Sequence of chain 1.A:
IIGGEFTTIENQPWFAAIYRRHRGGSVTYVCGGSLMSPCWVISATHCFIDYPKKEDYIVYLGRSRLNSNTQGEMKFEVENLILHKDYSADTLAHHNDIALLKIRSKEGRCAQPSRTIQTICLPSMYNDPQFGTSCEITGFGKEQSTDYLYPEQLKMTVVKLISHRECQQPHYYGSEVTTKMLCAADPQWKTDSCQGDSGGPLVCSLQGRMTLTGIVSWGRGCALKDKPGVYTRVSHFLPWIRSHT

Binding-site contacts:
Ligand atom N17 contacts residue CYS222 of chain 1.A at 3.8 Å.
Ligand atom C12 contacts residue GLY219 of chain 1.A at 3.8 Å.
Ligand atom N19 contacts residue CYS222 of chain 1.A at 3.3 Å (h-bond).
Ligand atom C28 contacts residue SER193 of chain 1.A at 3.3 Å.
Ligand atom C28 contacts residue ASP192 of chain 1.A at 3.6 Å.
Ligand atom N17 contacts residue GLY221 of chain 1.A at 3.3 Å (h-bond).
Ligand atom C21 contacts residue SER145 of chain 1.A at 3.6 Å.
Ligand atom N23 contacts residue GLY221 of chain 1.A at 3.3 Å.
Ligand atom C2 contacts residue SER198 of chain 1.A at 3.4 Å.
Ligand atom C12 contacts residue SER193 of chain 1.A at 3.8 Å.
Ligand atom C11 contacts residue SER193 of chain 1.A at 3.6 Å.
Ligand atom C10 contacts residue VAL216 of chain 1.A at 3.7 Å (hydrophobic).
Ligand atom C22 contacts residue GLY221 of chain 1.A at 3.9 Å.
Ligand atom C18 contacts residue CYS222 of chain 1.A at 3.3 Å (hydrophobic).
Ligand atom C6 contacts residue GLN195 of chain 1.A at 3.8 Å.
Ligand atom N19 contacts residue CYS194 of chain 1.A at 3.8 Å.
Ligand atom C20 contacts residue CYS222 of chain 1.A at 3.6 Å (hydrophobic).
Ligand atom N30 contacts residue ASP192 of chain 1.A at 3.0 Å (salt-bridge).
Ligand atom N29 contacts residue ASP192 of chain 1.A at 2.8 Å (salt-bridge).
Ligand atom N17 contacts residue GLY219 of chain 1.A at 3.3 Å (h-bond).
Ligand atom N30 contacts residue GLY221 of chain 1.A at 3.0 Å (h-bond).
Ligand atom C4 contacts residue GLY219 of chain 1.A at 3.7 Å.
Ligand atom N29 contacts residue SER193 of chain 1.A at 2.9 Å (h-bond).
Ligand atom C20 contacts residue GLN195 of chain 1.A at 3.6 Å.
Ligand atom C22 contacts residue CYS222 of chain 1.A at 3.9 Å (hydrophobic).
Ligand atom N30 contacts residue CYS222 of chain 1.A at 3.9 Å.
Ligand atom C10 contacts residue TRP218 of chain 1.A at 3.8 Å (hydrophobic).
Ligand atom C11 contacts residue TRP218 of chain 1.A at 3.7 Å (hydrophobic).
Ligand atom C18 contacts residue GLY221 of chain 1.A at 3.7 Å.
Ligand atom N23 contacts residue CYS222 of chain 1.A at 3.7 Å.
Ligand atom C20 contacts residue CYS194 of chain 1.A at 3.7 Å (hydrophobic).
Ligand atom C2 contacts residue SO41 of chain 1.C at 3.8 Å.
Ligand atom N19 contacts residue GLN195 of chain 1.A at 3.4 Å.
Ligand atom C5 contacts residue GLY219 of chain 1.A at 3.6 Å.
Ligand atom C1 contacts residue SO41 of chain 1.C at 3.4 Å.
Ligand atom C13 contacts residue GLY219 of chain 1.A at 3.5 Å.
Ligand atom N29 contacts residue GLY229 of chain 1.A at 3.3 Å.
Ligand atom C1 contacts residue GLN195 of chain 1.A at 3.7 Å.
Ligand atom N30 contacts residue SER193 of chain 1.A at 3.8 Å.
Ligand atom C13 contacts residue GLY221 of chain 1.A at 3.3 Å.

This small molecule binds to this protein.
Small molecule (SMILES): N=C(N)c1ccc2cccc(Nc3ncccn3)c2c1